This small molecule binds to this protein.
Small molecule (SMILES): CC(=O)N[C@H]1[C@H](O[C@H]2[C@H](O)[C@@H](NC(C)=O)CO[C@@H]2CO)O[C@H](CO)[C@@H](O)[C@@H]1O

Binding-site contacts:
Ligand atom C7 contacts residue ASN103 of chain 1.D at 3.3 Å.
Ligand atom C5 contacts residue ASN103 of chain 1.D at 3.7 Å.
Ligand atom C1 contacts residue LYS117 of chain 1.D at 3.9 Å.
Ligand atom C8 contacts residue ASN103 of chain 1.D at 3.7 Å.
Ligand atom N2 contacts residue LYS117 of chain 1.D at 3.6 Å (salt-bridge).
Ligand atom C1 contacts residue ASN103 of chain 1.D at 1.4 Å.
Ligand atom C7 contacts residue LYS117 of chain 1.D at 4.4 Å.
Ligand atom C4 contacts residue ASN103 of chain 1.D at 4.2 Å.
Ligand atom C2 contacts residue ASN103 of chain 1.D at 2.4 Å.
Ligand atom C8 contacts residue THR102 of chain 1.D at 3.8 Å.
Ligand atom C8 contacts residue CYS101 of chain 1.D at 4.1 Å (hydrophobic).
Ligand atom O7 contacts residue ASN103 of chain 1.D at 3.4 Å (h-bond).
Ligand atom C3 contacts residue ASN103 of chain 1.D at 3.8 Å.
Ligand atom N2 contacts residue ASN103 of chain 1.D at 2.9 Å (h-bond).
Ligand atom C8 contacts residue LYS117 of chain 1.D at 4.4 Å.
Ligand atom C1 contacts residue GLY114 of chain 1.D at 4.4 Å.
Ligand atom O5 contacts residue GLY114 of chain 1.D at 4.3 Å.
Ligand atom O5 contacts residue ASN103 of chain 1.D at 2.4 Å (h-bond).
Ligand atom C2 contacts residue LYS117 of chain 1.D at 4.2 Å.

Sequence of chain 1.D:
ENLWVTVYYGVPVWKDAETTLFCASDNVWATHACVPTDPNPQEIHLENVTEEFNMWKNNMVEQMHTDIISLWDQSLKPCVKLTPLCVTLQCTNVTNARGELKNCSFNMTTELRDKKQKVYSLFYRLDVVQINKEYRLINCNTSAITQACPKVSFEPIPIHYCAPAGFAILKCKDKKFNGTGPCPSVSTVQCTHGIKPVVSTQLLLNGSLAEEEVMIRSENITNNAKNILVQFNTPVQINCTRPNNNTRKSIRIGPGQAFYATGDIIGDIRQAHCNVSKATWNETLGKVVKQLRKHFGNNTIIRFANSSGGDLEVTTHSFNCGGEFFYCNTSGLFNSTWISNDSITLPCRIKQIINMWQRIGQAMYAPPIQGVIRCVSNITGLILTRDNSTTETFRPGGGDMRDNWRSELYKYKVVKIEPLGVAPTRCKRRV